The protein below binds the small molecule below.
Small molecule (SMILES): O=c1ccn([C@@H]2O[C@H](CO[P](=O)(O)O[C@H]3[C@@H](O)[C@H](n4ccc(=O)[nH]c4=O)O[C@@H]3CO[P](=O)(O)O[C@H]3[C@@H](O)[C@H](n4ccc(=O)[nH]c4=O)O[C@@H]3CO[P](=O)(O)O[C@H]3[C@@H](O)[C@H](n4ccc(=O)[nH]c4=O)O[C@@H]3CO[P](=O)(O)O[C@H]3[C@@H](O)[C@H](n4ccc(=O)[nH]c4=O)O[C@@H]3CO[P](=O)(O)O[C@H]3[C@@H](O)[C@H](n4ccc(=O)[nH]c4=O)O[C@@H]3CO[P](=O)(O)O[C@H]3[C@@H](O)[C@H](n4ccc(=O)[nH]c4=O)O[C@@H]3COP(=O)=O)[C@@H](OP(=O)(O)O)[C@H]2O)c(=O)[nH]1

Sequence of chain 1.A:
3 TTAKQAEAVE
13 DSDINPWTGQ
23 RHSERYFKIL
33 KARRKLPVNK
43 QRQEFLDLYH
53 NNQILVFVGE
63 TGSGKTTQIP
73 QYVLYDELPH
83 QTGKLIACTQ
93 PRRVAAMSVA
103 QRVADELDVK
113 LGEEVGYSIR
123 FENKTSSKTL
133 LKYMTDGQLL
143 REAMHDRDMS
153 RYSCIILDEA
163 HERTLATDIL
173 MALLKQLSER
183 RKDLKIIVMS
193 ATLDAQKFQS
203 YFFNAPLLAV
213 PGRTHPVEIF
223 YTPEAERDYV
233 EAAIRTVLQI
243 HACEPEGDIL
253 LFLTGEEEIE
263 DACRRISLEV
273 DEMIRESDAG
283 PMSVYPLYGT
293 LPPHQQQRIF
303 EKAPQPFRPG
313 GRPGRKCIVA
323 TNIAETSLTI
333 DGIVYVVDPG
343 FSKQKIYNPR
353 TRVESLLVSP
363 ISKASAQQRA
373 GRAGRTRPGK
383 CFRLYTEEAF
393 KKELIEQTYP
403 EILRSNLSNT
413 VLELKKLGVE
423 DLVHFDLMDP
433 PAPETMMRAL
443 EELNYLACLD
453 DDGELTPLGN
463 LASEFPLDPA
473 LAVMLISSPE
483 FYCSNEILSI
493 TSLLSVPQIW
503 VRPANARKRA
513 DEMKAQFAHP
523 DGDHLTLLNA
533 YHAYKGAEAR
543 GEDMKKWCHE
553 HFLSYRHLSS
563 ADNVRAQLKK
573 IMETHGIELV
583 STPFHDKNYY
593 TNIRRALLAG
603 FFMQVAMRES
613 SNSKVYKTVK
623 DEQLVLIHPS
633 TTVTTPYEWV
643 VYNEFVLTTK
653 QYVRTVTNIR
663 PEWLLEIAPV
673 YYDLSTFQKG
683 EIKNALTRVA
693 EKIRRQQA

Binding-site contacts:
Ligand atom C5 contacts residue ARG122 of chain 1.A at 3.3 Å.
Ligand atom OP1 contacts residue ARG95 of chain 1.A at 2.9 Å (salt-bridge).
Ligand atom C5 contacts residue PRO631 of chain 1.A at 3.5 Å (hydrophobic).
Ligand atom C1' contacts residue LYS345 of chain 1.A at 3.5 Å.
Ligand atom OP1 contacts residue GLY291 of chain 1.A at 2.8 Å (h-bond).
Ligand atom O2' contacts residue THR650 of chain 1.A at 3.5 Å (h-bond).
Ligand atom C5' contacts residue ARG656 of chain 1.A at 3.4 Å.
Ligand atom O5' contacts residue ARG504 of chain 1.A at 3.3 Å (salt-bridge).
Ligand atom OP2 contacts residue GLU258 of chain 1.A at 2.7 Å (salt-bridge).
Ligand atom O2' contacts residue ARG143 of chain 1.A at 2.4 Å (salt-bridge).
Ligand atom OP1 contacts residue GLN140 of chain 1.A at 3.3 Å (h-bond).
Ligand atom OP2 contacts residue GLY257 of chain 1.A at 3.2 Å.
Ligand atom O3' contacts residue ARG94 of chain 1.A at 3.5 Å.
Ligand atom P contacts residue GLN569 of chain 1.A at 3.3 Å.
Ligand atom N3 contacts residue PRO468 of chain 1.A at 3.4 Å (h-bond).
Ligand atom O4 contacts residue SER497 of chain 1.A at 3.1 Å (h-bond).
Ligand atom C5' contacts residue GLN140 of chain 1.A at 3.5 Å.
Ligand atom OP2 contacts residue ARG95 of chain 1.A at 3.3 Å.
Ligand atom OP2 contacts residue GLN569 of chain 1.A at 2.5 Å (h-bond).
Ligand atom C5' contacts residue THR256 of chain 1.A at 3.2 Å.
Ligand atom OP1 contacts residue THR137 of chain 1.A at 2.6 Å (h-bond).
Ligand atom OP1 contacts residue THR323 of chain 1.A at 2.6 Å (h-bond).
Ligand atom O4 contacts residue VAL498 of chain 1.A at 3.4 Å.
Ligand atom O3' contacts residue GLN140 of chain 1.A at 3.1 Å (h-bond).
Ligand atom C6 contacts residue GLU259 of chain 1.A at 3.5 Å.
Ligand atom OP2 contacts residue ARG122 of chain 1.A at 3.1 Å.
Ligand atom OP1 contacts residue ARG122 of chain 1.A at 3.2 Å (salt-bridge).
Ligand atom C5 contacts residue GLU259 of chain 1.A at 3.2 Å.
Ligand atom O2' contacts residue ARG94 of chain 1.A at 3.5 Å (salt-bridge).
Ligand atom OP2 contacts residue ARG656 of chain 1.A at 3.3 Å (salt-bridge).
Ligand atom OP1 contacts residue TYR290 of chain 1.A at 3.3 Å.
Ligand atom O5' contacts residue ILE325 of chain 1.A at 3.1 Å.
Ligand atom O3' contacts residue THR137 of chain 1.A at 3.4 Å (h-bond).
Ligand atom OP1 contacts residue HIS630 of chain 1.A at 3.4 Å.
Ligand atom O4' contacts residue LYS345 of chain 1.A at 3.4 Å.
Ligand atom OP2 contacts residue ARG504 of chain 1.A at 3.1 Å (salt-bridge).
Ligand atom OP1 contacts residue LYS345 of chain 1.A at 2.5 Å (salt-bridge).
Ligand atom O2 contacts residue PRO468 of chain 1.A at 3.3 Å.
Ligand atom O2' contacts residue ASN324 of chain 1.A at 2.8 Å (h-bond).
Ligand atom OP1 contacts residue SER632 of chain 1.A at 3.2 Å (h-bond).